Sequence of chain 9.A:
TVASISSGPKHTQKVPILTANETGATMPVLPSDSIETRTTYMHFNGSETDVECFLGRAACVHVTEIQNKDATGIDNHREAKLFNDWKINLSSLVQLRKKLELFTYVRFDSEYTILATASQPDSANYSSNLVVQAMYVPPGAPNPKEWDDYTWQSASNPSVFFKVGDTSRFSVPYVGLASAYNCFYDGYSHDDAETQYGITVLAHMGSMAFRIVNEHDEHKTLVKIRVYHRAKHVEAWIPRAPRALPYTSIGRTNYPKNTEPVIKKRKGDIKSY

This small molecule binds to this protein.
Small molecule (SMILES): Cc1cc(CCCCCOc2ccc(C3=NCCO3)cc2)on1

Sequence of chain 9.C:
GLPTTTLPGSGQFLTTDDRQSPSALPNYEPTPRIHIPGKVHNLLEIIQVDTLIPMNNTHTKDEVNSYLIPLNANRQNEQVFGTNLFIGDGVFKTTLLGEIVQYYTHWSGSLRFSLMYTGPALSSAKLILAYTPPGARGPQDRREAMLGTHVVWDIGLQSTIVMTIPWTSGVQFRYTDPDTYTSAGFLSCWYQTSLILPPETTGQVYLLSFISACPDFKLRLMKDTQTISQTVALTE

Binding-site contacts:
Ligand atom C3C contacts residue TYR128 of chain 9.A at 3.4 Å (hydrophobic).
Ligand atom N3A contacts residue ALA24 of chain 9.C at 3.8 Å.
Ligand atom C6B contacts residue ILE104 of chain 9.A at 3.6 Å (hydrophobic).
Ligand atom C5B contacts residue MET224 of chain 9.A at 3.8 Å (hydrophobic).
Ligand atom C1C contacts residue TYR128 of chain 9.A at 3.9 Å (hydrophobic).
Ligand atom C5B contacts residue PHE186 of chain 9.A at 3.9 Å (hydrophobic).
Ligand atom C5C contacts residue VAL191 of chain 9.A at 3.8 Å (hydrophobic).
Ligand atom C2A contacts residue TYR152 of chain 9.A at 3.6 Å (hydrophobic).
Ligand atom C1B contacts residue VAL188 of chain 9.A at 3.8 Å (hydrophobic).
Ligand atom N3A contacts residue PHE186 of chain 9.A at 4.0 Å.
Ligand atom C5A contacts residue PHE186 of chain 9.A at 3.5 Å (hydrophobic).
Ligand atom C1B contacts residue ILE104 of chain 9.A at 4.0 Å (hydrophobic).
Ligand atom N3A contacts residue TYR152 of chain 9.A at 3.5 Å.
Ligand atom O1B contacts residue TYR128 of chain 9.A at 3.4 Å (h-bond).
Ligand atom C4 contacts residue LEU106 of chain 9.A at 3.5 Å (hydrophobic).
Ligand atom C4B contacts residue TYR152 of chain 9.A at 3.8 Å (hydrophobic).
Ligand atom N3A contacts residue PRO174 of chain 9.A at 3.7 Å.
Ligand atom C4C contacts residue VAL188 of chain 9.A at 3.7 Å (hydrophobic).
Ligand atom C5A contacts residue ALA150 of chain 9.A at 4.0 Å (hydrophobic).
Ligand atom C6B contacts residue TYR128 of chain 9.A at 3.3 Å (hydrophobic).
Ligand atom O1A contacts residue PHE186 of chain 9.A at 3.0 Å.
Ligand atom C2A contacts residue PHE186 of chain 9.A at 3.3 Å (hydrophobic).
Ligand atom O1B contacts residue ILE104 of chain 9.A at 3.9 Å.
Ligand atom C1C contacts residue MET221 of chain 9.A at 4.0 Å (hydrophobic).
Ligand atom C4C contacts residue VAL191 of chain 9.A at 3.0 Å (hydrophobic).
Ligand atom O1 contacts residue MET221 of chain 9.A at 2.5 Å (h-bond).
Ligand atom C2C contacts residue TYR197 of chain 9.A at 3.7 Å (hydrophobic).
Ligand atom C1C contacts residue LEU106 of chain 9.A at 4.0 Å (hydrophobic).
Ligand atom N2 contacts residue MET221 of chain 9.A at 3.3 Å (h-bond).
Ligand atom C2B contacts residue VAL188 of chain 9.A at 3.5 Å (hydrophobic).
Ligand atom C5 contacts residue MET221 of chain 9.A at 3.6 Å (hydrophobic).
Ligand atom C3B contacts residue VAL188 of chain 9.A at 3.8 Å (hydrophobic).
Ligand atom C4B contacts residue PHE186 of chain 9.A at 3.6 Å (hydrophobic).
Ligand atom C5B contacts residue TYR128 of chain 9.A at 4.0 Å (hydrophobic).
Ligand atom C4A contacts residue PRO174 of chain 9.A at 3.1 Å (hydrophobic).
Ligand atom C2C contacts residue MET221 of chain 9.A at 4.0 Å (hydrophobic).
Ligand atom C1B contacts residue TYR128 of chain 9.A at 3.6 Å (hydrophobic).
Ligand atom C5A contacts residue VAL176 of chain 9.A at 3.6 Å (hydrophobic).
Ligand atom C5C contacts residue VAL188 of chain 9.A at 4.1 Å (hydrophobic).
Ligand atom C3B contacts residue TYR152 of chain 9.A at 3.7 Å (hydrophobic).